Sequence of chain 1.A:
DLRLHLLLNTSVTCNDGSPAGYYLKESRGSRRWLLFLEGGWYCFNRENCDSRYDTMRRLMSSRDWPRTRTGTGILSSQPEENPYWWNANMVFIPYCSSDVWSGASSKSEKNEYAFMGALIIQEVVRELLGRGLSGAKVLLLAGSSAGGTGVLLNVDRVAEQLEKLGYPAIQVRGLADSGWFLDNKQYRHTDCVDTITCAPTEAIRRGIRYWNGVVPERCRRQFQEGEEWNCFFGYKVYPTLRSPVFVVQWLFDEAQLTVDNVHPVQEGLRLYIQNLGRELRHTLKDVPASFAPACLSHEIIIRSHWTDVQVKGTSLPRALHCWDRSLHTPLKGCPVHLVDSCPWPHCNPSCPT

Binding-site contacts:
Ligand atom C4 contacts residue ASN19 of chain 1.A at 4.2 Å.
Ligand atom C1 contacts residue ASN19 of chain 1.A at 1.4 Å.
Ligand atom O6 contacts residue GLN132 of chain 1.A at 4.2 Å.
Ligand atom C1 contacts residue VAL22 of chain 1.A at 4.4 Å (hydrophobic).
Ligand atom O5 contacts residue ASN19 of chain 1.A at 2.3 Å (h-bond).
Ligand atom C3 contacts residue ASN19 of chain 1.A at 3.8 Å.
Ligand atom N2 contacts residue ASN19 of chain 1.A at 2.9 Å (h-bond).
Ligand atom O5 contacts residue GLU133 of chain 1.A at 4.2 Å.
Ligand atom C6 contacts residue VAL22 of chain 1.A at 4.3 Å (hydrophobic).
Ligand atom C2 contacts residue ASN19 of chain 1.A at 2.4 Å.
Ligand atom C5 contacts residue ASN19 of chain 1.A at 3.6 Å.
Ligand atom O5 contacts residue VAL22 of chain 1.A at 3.7 Å.
Ligand atom C1 contacts residue GLU133 of chain 1.A at 4.4 Å.
Ligand atom C7 contacts residue ASN19 of chain 1.A at 3.6 Å.
Ligand atom O6 contacts residue LEU129 of chain 1.A at 4.3 Å.
Ligand atom O7 contacts residue ASN19 of chain 1.A at 3.8 Å.
Ligand atom O6 contacts residue VAL22 of chain 1.A at 4.5 Å.

A protein and the small-molecule ligand that binds it are described below.
Small molecule (SMILES): CC(=O)N[C@@H]1[C@@H](O)[C@H](O)[C@@H](CO)O[C@H]1O